Sequence of chain 50.D:
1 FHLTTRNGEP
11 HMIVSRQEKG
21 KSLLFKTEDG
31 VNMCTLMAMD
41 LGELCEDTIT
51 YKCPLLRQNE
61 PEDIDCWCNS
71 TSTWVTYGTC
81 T

Binding-site contacts:
Ligand atom O6 contacts residue GLU46 of chain 50.D at 3.8 Å.
Ligand atom C2 contacts residue NAG1 of chain 50.T at 4.1 Å.
Ligand atom C6 contacts residue CYS45 of chain 50.D at 4.4 Å (hydrophobic).
Ligand atom O7 contacts residue ASN75 of chain 50.C at 3.2 Å (h-bond).
Ligand atom O7 contacts residue MET126 of chain 50.C at 3.1 Å.
Ligand atom O6 contacts residue CYS45 of chain 50.D at 3.4 Å (h-bond).
Ligand atom C5 contacts residue NAG1 of chain 50.T at 3.7 Å.
Ligand atom O6 contacts residue ASN75 of chain 50.C at 3.8 Å.
Ligand atom C5 contacts residue ASN75 of chain 50.C at 3.2 Å.
Ligand atom C7 contacts residue ASN75 of chain 50.C at 2.8 Å.
Ligand atom N2 contacts residue ASN75 of chain 50.C at 3.0 Å (h-bond).
Ligand atom C6 contacts residue ASN75 of chain 50.C at 3.8 Å.
Ligand atom C4 contacts residue NAG1 of chain 50.T at 2.9 Å.
Ligand atom C3 contacts residue NAG1 of chain 50.T at 3.3 Å.
Ligand atom C4 contacts residue ASN75 of chain 50.C at 4.0 Å.
Ligand atom C1 contacts residue ASN75 of chain 50.C at 1.3 Å.
Ligand atom C2 contacts residue ASN75 of chain 50.C at 2.6 Å.
Ligand atom O6 contacts residue THR48 of chain 50.D at 4.0 Å.
Ligand atom C8 contacts residue ASN75 of chain 50.C at 3.0 Å.
Ligand atom O6 contacts residue NAG1 of chain 50.T at 4.1 Å.
Ligand atom O5 contacts residue THR48 of chain 50.D at 4.0 Å.
Ligand atom C8 contacts residue MET126 of chain 50.C at 3.7 Å (hydrophobic).
Ligand atom C7 contacts residue MET126 of chain 50.C at 3.8 Å (hydrophobic).
Ligand atom O4 contacts residue NAG1 of chain 50.T at 1.6 Å.
Ligand atom C6 contacts residue THR48 of chain 50.D at 4.4 Å.
Ligand atom C6 contacts residue NAG1 of chain 50.T at 3.4 Å.
Ligand atom C8 contacts residue PHE98 of chain 50.C at 3.6 Å (hydrophobic).
Ligand atom O3 contacts residue NAG1 of chain 50.T at 2.4 Å (h-bond).
Ligand atom C3 contacts residue ASN75 of chain 50.C at 3.5 Å.
Ligand atom O5 contacts residue ASN75 of chain 50.C at 2.1 Å (h-bond).

Sequence of chain 50.C:
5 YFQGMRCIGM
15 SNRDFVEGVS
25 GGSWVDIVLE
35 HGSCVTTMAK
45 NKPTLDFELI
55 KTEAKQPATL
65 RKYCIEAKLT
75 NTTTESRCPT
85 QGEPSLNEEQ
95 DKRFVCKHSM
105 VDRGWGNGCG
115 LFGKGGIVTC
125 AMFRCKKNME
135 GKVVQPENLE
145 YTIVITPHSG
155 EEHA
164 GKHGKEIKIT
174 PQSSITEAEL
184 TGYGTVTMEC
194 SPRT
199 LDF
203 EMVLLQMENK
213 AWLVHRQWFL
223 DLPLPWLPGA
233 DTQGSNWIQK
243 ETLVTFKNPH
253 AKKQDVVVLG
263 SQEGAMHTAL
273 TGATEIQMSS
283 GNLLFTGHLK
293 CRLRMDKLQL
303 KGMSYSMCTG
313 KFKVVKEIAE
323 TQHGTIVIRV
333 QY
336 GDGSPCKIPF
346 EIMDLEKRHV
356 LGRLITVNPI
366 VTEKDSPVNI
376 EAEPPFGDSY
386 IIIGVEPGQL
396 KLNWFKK

The small molecule below binds the protein below.
Small molecule (SMILES): CC(=O)N[C@@H]1[C@@H](O)[C@H](O)[C@@H](CO)O[C@H]1O